Sequence of chain 2.A:
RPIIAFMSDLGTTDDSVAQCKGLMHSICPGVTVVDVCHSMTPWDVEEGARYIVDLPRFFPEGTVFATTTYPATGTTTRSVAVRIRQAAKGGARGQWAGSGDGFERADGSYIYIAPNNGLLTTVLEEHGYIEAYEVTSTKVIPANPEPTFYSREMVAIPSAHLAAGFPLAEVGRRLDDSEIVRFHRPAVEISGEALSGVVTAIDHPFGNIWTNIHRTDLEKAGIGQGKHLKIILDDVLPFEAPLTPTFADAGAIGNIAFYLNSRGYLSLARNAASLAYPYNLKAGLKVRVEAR

This protein binds this small molecule.
Small molecule (SMILES): CSCC[C@H](N)C(=O)O

Sequence of chain 1.A:
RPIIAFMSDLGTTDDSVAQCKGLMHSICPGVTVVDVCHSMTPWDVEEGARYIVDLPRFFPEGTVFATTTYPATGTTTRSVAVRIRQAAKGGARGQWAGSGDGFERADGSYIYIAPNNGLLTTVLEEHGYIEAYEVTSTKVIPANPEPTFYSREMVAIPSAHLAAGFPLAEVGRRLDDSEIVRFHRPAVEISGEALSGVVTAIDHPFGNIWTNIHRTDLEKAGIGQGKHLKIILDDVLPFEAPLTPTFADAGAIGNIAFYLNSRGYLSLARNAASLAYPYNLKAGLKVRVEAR

Binding-site contacts:
Ligand atom CG contacts residue PHE176 of chain 2.A at 3.6 Å (hydrophobic).
Ligand atom CE contacts residue PHE233 of chain 1.A at 3.1 Å (hydrophobic).
Ligand atom CE contacts residue LEU37 of chain 2.A at 4.0 Å (hydrophobic).
Ligand atom OXT contacts residue ASP230 of chain 1.A at 4.5 Å.
Ligand atom SD contacts residue THR175 of chain 2.A at 3.7 Å.
Ligand atom OXT contacts residue TRP237 of chain 1.A at 3.1 Å.
Ligand atom CB contacts residue SER43 of chain 2.A at 3.6 Å.
Ligand atom CA contacts residue SER289 of chain 1.A at 3.1 Å.
Ligand atom SD contacts residue PHE233 of chain 1.A at 4.5 Å.
Ligand atom OXT contacts residue ARG290 of chain 1.A at 2.4 Å (salt-bridge).
Ligand atom OXT contacts residue ASP41 of chain 2.A at 3.2 Å (salt-bridge).
Ligand atom CG contacts residue THR175 of chain 2.A at 3.5 Å.
Ligand atom SD contacts residue ASP230 of chain 1.A at 4.2 Å.
Ligand atom SD contacts residue ADN1 of chain 2.D at 4.0 Å.
Ligand atom O contacts residue ASP230 of chain 1.A at 3.0 Å (salt-bridge).
Ligand atom O contacts residue ARG290 of chain 1.A at 4.3 Å.
Ligand atom N contacts residue TRP237 of chain 1.A at 3.9 Å.
Ligand atom CA contacts residue SER43 of chain 2.A at 3.8 Å.
Ligand atom C contacts residue ASP41 of chain 2.A at 3.6 Å.
Ligand atom N contacts residue ARG290 of chain 1.A at 4.5 Å.
Ligand atom CA contacts residue ARG290 of chain 1.A at 4.2 Å.
Ligand atom CE contacts residue THR175 of chain 2.A at 4.4 Å.
Ligand atom C contacts residue SER289 of chain 1.A at 4.0 Å.
Ligand atom CB contacts residue SER289 of chain 1.A at 4.3 Å.
Ligand atom CB contacts residue PHE176 of chain 2.A at 3.7 Å (hydrophobic).
Ligand atom O contacts residue TRP237 of chain 1.A at 3.7 Å.
Ligand atom CA contacts residue PHE176 of chain 2.A at 4.0 Å (hydrophobic).
Ligand atom C contacts residue TRP237 of chain 1.A at 3.6 Å (hydrophobic).
Ligand atom N contacts residue SER289 of chain 1.A at 2.7 Å (h-bond).
Ligand atom OXT contacts residue SER43 of chain 2.A at 3.4 Å (h-bond).
Ligand atom O contacts residue SER43 of chain 2.A at 3.2 Å (h-bond).
Ligand atom O contacts residue ASP41 of chain 2.A at 3.3 Å (salt-bridge).
Ligand atom CE contacts residue ADN1 of chain 2.D at 3.4 Å.
Ligand atom CG contacts residue ADN1 of chain 2.D at 3.9 Å.
Ligand atom OXT contacts residue SER289 of chain 1.A at 4.0 Å.
Ligand atom C contacts residue SER43 of chain 2.A at 3.2 Å.
Ligand atom N contacts residue THR175 of chain 2.A at 4.4 Å.
Ligand atom C contacts residue ASP230 of chain 1.A at 4.0 Å.
Ligand atom CA contacts residue TRP237 of chain 1.A at 4.4 Å (hydrophobic).
Ligand atom C contacts residue ARG290 of chain 1.A at 3.5 Å.